Binding-site contacts:
Ligand atom C7 contacts residue TYR100 of chain 1.A at 4.1 Å (hydrophobic).
Ligand atom O5 contacts residue TYR100 of chain 1.A at 4.4 Å.
Ligand atom O7 contacts residue TYR100 of chain 1.A at 3.6 Å.
Ligand atom C7 contacts residue ASP103 of chain 1.A at 3.6 Å.
Ligand atom O3 contacts residue ASP103 of chain 1.A at 4.1 Å.
Ligand atom O6 contacts residue LYS104 of chain 1.A at 3.0 Å (salt-bridge).
Ligand atom C1 contacts residue LYS104 of chain 1.A at 4.0 Å.
Ligand atom C2 contacts residue ASP103 of chain 1.A at 3.6 Å.
Ligand atom O1 contacts residue TYR100 of chain 1.A at 2.6 Å (h-bond).
Ligand atom N1 contacts residue ASP103 of chain 1.A at 3.4 Å.
Ligand atom C8 contacts residue TYR100 of chain 1.A at 3.8 Å (hydrophobic).
Ligand atom C8 contacts residue ASN99 of chain 1.A at 3.9 Å.
Ligand atom C8 contacts residue ASP96 of chain 1.A at 4.3 Å.
Ligand atom C1 contacts residue ASP103 of chain 1.A at 3.8 Å.
Ligand atom N1 contacts residue TYR100 of chain 1.A at 3.1 Å (h-bond).
Ligand atom N1 contacts residue LYS104 of chain 1.A at 3.9 Å.
Ligand atom C3 contacts residue ASP103 of chain 1.A at 3.6 Å.
Ligand atom O1 contacts residue LYS104 of chain 1.A at 2.8 Å (salt-bridge).
Ligand atom C1 contacts residue TYR100 of chain 1.A at 4.0 Å (hydrophobic).
Ligand atom N2 contacts residue ASP103 of chain 1.A at 2.7 Å (salt-bridge).
Ligand atom O5 contacts residue LYS104 of chain 1.A at 3.1 Å (salt-bridge).
Ligand atom C8 contacts residue ASP103 of chain 1.A at 3.6 Å.
Ligand atom C6 contacts residue LYS104 of chain 1.A at 3.9 Å.
Ligand atom O1 contacts residue ASP103 of chain 1.A at 3.8 Å.
Ligand atom N2 contacts residue TYR100 of chain 1.A at 4.4 Å.
Ligand atom C5 contacts residue LYS104 of chain 1.A at 4.0 Å.
Ligand atom C5 contacts residue ASP103 of chain 1.A at 4.5 Å.

Sequence of chain 1.A:
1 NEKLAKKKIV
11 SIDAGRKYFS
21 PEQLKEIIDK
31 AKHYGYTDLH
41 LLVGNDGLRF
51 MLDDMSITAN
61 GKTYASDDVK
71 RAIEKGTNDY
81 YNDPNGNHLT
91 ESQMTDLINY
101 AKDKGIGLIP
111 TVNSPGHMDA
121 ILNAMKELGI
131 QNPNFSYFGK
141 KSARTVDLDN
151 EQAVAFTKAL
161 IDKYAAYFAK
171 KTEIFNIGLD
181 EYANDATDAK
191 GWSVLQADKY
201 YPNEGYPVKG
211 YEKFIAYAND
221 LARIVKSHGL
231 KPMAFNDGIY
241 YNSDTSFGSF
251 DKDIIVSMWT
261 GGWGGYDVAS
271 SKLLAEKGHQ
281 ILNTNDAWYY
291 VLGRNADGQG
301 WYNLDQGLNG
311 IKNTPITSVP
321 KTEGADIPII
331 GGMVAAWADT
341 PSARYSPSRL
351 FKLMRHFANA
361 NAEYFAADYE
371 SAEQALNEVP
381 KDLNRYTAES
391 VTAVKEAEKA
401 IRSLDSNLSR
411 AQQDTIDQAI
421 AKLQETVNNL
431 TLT

The small molecule below binds the protein below.
Small molecule (SMILES): CC(=O)N[C@H]1/C(=N/O)O[C@H](CO)[C@@H](O)[C@@H]1O